Sequence of chain 1.A:
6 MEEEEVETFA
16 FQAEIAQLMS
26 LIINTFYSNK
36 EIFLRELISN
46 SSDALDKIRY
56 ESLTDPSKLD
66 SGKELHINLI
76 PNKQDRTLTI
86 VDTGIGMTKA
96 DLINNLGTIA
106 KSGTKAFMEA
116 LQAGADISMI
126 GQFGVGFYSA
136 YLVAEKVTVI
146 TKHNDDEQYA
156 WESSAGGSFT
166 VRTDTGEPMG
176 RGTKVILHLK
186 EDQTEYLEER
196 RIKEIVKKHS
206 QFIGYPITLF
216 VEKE

Binding-site contacts:
Ligand atom O25 contacts residue LYS52 of chain 1.A at 3.0 Å (salt-bridge).
Ligand atom N21 contacts residue MET92 of chain 1.A at 3.6 Å.
Ligand atom C22 contacts residue MET92 of chain 1.A at 3.7 Å (hydrophobic).
Ligand atom O7 contacts residue LEU42 of chain 1.A at 3.7 Å.
Ligand atom C5 contacts residue ASN45 of chain 1.A at 3.7 Å.
Ligand atom N21 contacts residue GLY91 of chain 1.A at 3.1 Å (h-bond).
Ligand atom C12 contacts residue ASN100 of chain 1.A at 3.6 Å.
Ligand atom C1 contacts residue ASP87 of chain 1.A at 3.4 Å.
Ligand atom O18 contacts residue LYS106 of chain 1.A at 3.6 Å (salt-bridge).
Ligand atom O8 contacts residue ALA49 of chain 1.A at 3.2 Å.
Ligand atom O8 contacts residue THR178 of chain 1.A at 3.5 Å.
Ligand atom C28 contacts residue ASP96 of chain 1.A at 3.4 Å.
Ligand atom C12 contacts residue LEU101 of chain 1.A at 3.5 Å (hydrophobic).
Ligand atom N16 contacts residue LYS106 of chain 1.A at 3.7 Å.
Ligand atom N21 contacts residue ILE90 of chain 1.A at 3.7 Å.
Ligand atom C28 contacts residue HIS148 of chain 1.A at 3.6 Å.
Ligand atom N21 contacts residue ALA49 of chain 1.A at 3.8 Å.
Ligand atom C27 contacts residue GLY91 of chain 1.A at 3.7 Å.
Ligand atom N30 contacts residue ASP96 of chain 1.A at 2.7 Å (salt-bridge).
Ligand atom C31 contacts residue ASP96 of chain 1.A at 3.3 Å.
Ligand atom C2 contacts residue ASP87 of chain 1.A at 3.4 Å.
Ligand atom C15 contacts residue ASN45 of chain 1.A at 3.7 Å.
Ligand atom O20 contacts residue THR178 of chain 1.A at 3.1 Å (h-bond).
Ligand atom O20 contacts residue ALA49 of chain 1.A at 3.6 Å.
Ligand atom O9 contacts residue MET92 of chain 1.A at 3.3 Å.
Ligand atom C33 contacts residue ASP96 of chain 1.A at 3.2 Å.
Ligand atom C32 contacts residue ASP96 of chain 1.A at 3.4 Å.
Ligand atom N26 contacts residue ILE90 of chain 1.A at 3.5 Å.
Ligand atom O17 contacts residue LYS106 of chain 1.A at 3.1 Å (salt-bridge).
Ligand atom C6 contacts residue ASN45 of chain 1.A at 3.5 Å.
Ligand atom O7 contacts residue ASN45 of chain 1.A at 3.6 Å.
Ligand atom O18 contacts residue ASN100 of chain 1.A at 3.5 Å (h-bond).
Ligand atom O8 contacts residue ASP87 of chain 1.A at 2.6 Å (salt-bridge).
Ligand atom C28 contacts residue GLY91 of chain 1.A at 3.2 Å.
Ligand atom O7 contacts residue VAL180 of chain 1.A at 3.5 Å.
Ligand atom N26 contacts residue GLY91 of chain 1.A at 2.9 Å (h-bond).
Ligand atom C4 contacts residue MET92 of chain 1.A at 3.8 Å (hydrophobic).
Ligand atom C11 contacts residue LEU101 of chain 1.A at 3.6 Å (hydrophobic).
Ligand atom C29 contacts residue ASP96 of chain 1.A at 3.4 Å.
Ligand atom O17 contacts residue GLY129 of chain 1.A at 3.6 Å (h-bond).

A small-molecule ligand and the protein it binds are described below.
Small molecule (SMILES): CN1CCC(NC(=O)c2cc(-c3c(O)cc(O)cc3Oc3ccc([N+](=O)[O-])cc3)on2)CC1